Sequence of chain 20.F:
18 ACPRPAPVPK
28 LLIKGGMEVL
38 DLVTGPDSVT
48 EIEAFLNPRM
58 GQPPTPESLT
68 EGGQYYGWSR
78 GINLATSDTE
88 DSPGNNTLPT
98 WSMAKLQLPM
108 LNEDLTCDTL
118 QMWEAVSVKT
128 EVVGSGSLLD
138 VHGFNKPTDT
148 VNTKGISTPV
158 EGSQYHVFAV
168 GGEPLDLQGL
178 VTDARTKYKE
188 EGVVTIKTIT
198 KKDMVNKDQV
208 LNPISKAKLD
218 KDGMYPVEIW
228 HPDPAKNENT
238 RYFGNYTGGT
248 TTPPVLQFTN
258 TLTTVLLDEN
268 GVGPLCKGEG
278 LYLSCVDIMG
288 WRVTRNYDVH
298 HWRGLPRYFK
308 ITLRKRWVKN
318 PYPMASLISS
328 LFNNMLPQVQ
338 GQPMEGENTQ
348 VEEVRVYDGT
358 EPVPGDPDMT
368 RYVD

Binding-site contacts:
Ligand atom O4 contacts residue TYR72 of chain 16.F at 4.3 Å.
Ligand atom C6 contacts residue THR94 of chain 16.F at 4.2 Å.
Ligand atom C3 contacts residue GLY78 of chain 16.F at 4.2 Å.
Ligand atom O1A contacts residue TYR72 of chain 16.F at 3.2 Å.
Ligand atom O10 contacts residue ASN293 of chain 16.F at 3.5 Å (h-bond).
Ligand atom O10 contacts residue THR291 of chain 16.F at 3.7 Å.
Ligand atom C3 contacts residue ARG77 of chain 16.F at 3.9 Å.
Ligand atom C1 contacts residue ARG77 of chain 16.F at 3.5 Å.
Ligand atom C7 contacts residue TYR72 of chain 16.F at 4.2 Å (hydrophobic).
Ligand atom O6 contacts residue ASN93 of chain 16.F at 2.9 Å (h-bond).
Ligand atom O1A contacts residue GLY78 of chain 16.F at 3.7 Å.
Ligand atom O4 contacts residue ASN80 of chain 16.F at 4.2 Å.
Ligand atom O4 contacts residue HIS298 of chain 16.F at 3.1 Å (h-bond).
Ligand atom C4 contacts residue GLY78 of chain 16.F at 3.4 Å.
Ligand atom O1B contacts residue TYR72 of chain 16.F at 4.1 Å.
Ligand atom C10 contacts residue TYR72 of chain 16.F at 4.1 Å (hydrophobic).
Ligand atom C3 contacts residue HIS298 of chain 16.F at 4.1 Å.
Ligand atom C4 contacts residue HIS298 of chain 16.F at 4.1 Å.
Ligand atom O4 contacts residue ILE79 of chain 16.F at 3.5 Å (h-bond).
Ligand atom C6 contacts residue ASN93 of chain 16.F at 3.1 Å.
Ligand atom C4 contacts residue VAL296 of chain 16.F at 4.3 Å (hydrophobic).
Ligand atom C6 contacts residue TYR72 of chain 16.F at 3.6 Å (hydrophobic).
Ligand atom C2 contacts residue GLY78 of chain 16.F at 4.2 Å.
Ligand atom C1 contacts residue TYR72 of chain 16.F at 3.8 Å (hydrophobic).
Ligand atom C5 contacts residue TYR72 of chain 16.F at 3.6 Å (hydrophobic).
Ligand atom C4 contacts residue TYR72 of chain 16.F at 3.5 Å (hydrophobic).
Ligand atom C3 contacts residue GLY78 of chain 16.F at 4.0 Å.
Ligand atom O8 contacts residue ARG77 of chain 16.F at 3.9 Å.
Ligand atom O4 contacts residue GLY78 of chain 16.F at 3.1 Å.
Ligand atom O4 contacts residue VAL296 of chain 16.F at 3.8 Å.
Ligand atom O3 contacts residue ASN80 of chain 16.F at 4.0 Å.
Ligand atom N5 contacts residue TYR72 of chain 16.F at 3.1 Å (h-bond).
Ligand atom O1A contacts residue ARG77 of chain 16.F at 3.0 Å (salt-bridge).
Ligand atom C11 contacts residue ASP85 of chain 20.F at 3.7 Å.
Ligand atom O4 contacts residue THR291 of chain 16.F at 3.3 Å.
Ligand atom O3 contacts residue GLY78 of chain 16.F at 3.7 Å.
Ligand atom C3 contacts residue VAL296 of chain 16.F at 3.5 Å (hydrophobic).
Ligand atom O1B contacts residue ARG77 of chain 16.F at 2.9 Å (salt-bridge).
Ligand atom C5 contacts residue ASN93 of chain 16.F at 4.2 Å.
Ligand atom O8 contacts residue TYR72 of chain 16.F at 4.2 Å.

This small molecule binds to this protein.
Small molecule (SMILES): CC(=O)N[C@H]1[C@H]([C@H](O)[C@H](O)CO)O[C@@](O[C@H]2[C@@H](O)[C@@H](CO)O[C@@H](O[C@H]3[C@H](O)[C@@H](O)[C@H](O)O[C@@H]3CO)[C@@H]2O)(C(=O)O)C[C@@H]1O

Sequence of chain 16.F:
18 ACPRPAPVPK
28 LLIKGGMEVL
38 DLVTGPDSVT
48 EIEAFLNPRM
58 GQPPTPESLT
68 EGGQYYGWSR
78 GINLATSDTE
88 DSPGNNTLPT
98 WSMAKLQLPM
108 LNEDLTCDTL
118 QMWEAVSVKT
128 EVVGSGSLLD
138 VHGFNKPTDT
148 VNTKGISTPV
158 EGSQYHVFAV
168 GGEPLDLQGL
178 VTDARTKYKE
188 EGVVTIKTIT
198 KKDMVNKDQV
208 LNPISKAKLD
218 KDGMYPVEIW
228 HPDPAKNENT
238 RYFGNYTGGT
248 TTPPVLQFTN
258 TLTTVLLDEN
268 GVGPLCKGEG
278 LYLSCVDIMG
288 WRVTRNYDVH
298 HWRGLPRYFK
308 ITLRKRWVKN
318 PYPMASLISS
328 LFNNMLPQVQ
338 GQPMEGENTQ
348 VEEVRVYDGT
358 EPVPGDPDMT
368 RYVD